Sequence of chain 1.B:
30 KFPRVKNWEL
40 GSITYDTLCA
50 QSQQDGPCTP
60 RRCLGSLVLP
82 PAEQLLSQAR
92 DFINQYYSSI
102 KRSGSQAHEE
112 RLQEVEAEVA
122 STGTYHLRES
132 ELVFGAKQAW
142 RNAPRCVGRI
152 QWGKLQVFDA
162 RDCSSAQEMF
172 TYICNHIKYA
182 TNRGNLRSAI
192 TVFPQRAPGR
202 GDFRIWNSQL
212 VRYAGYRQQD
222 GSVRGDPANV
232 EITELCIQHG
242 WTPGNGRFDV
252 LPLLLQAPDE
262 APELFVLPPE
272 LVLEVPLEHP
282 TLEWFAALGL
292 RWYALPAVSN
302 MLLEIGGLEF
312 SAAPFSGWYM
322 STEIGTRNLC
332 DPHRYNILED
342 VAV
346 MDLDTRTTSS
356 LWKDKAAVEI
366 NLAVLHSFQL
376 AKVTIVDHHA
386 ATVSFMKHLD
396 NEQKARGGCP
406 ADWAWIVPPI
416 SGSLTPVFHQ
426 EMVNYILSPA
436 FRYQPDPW

A protein and the small-molecule ligand that binds it are described below.
Small molecule (SMILES): NC(=[NH2+])NCCC[C@H](N)C(=O)O

Binding-site contacts:
Ligand atom CZ contacts residue GLU324 of chain 1.B at 3.9 Å.
Ligand atom OXT contacts residue TYR320 of chain 1.B at 2.7 Å (h-bond).
Ligand atom C contacts residue TYR320 of chain 1.B at 3.6 Å (hydrophobic).
Ligand atom C contacts residue GLU324 of chain 1.B at 4.0 Å.
Ligand atom OXT contacts residue ARG213 of chain 1.B at 3.8 Å.
Ligand atom CZ contacts residue TRP319 of chain 1.B at 4.3 Å (hydrophobic).
Ligand atom CD contacts residue HEM1 of chain 1.H at 4.1 Å.
Ligand atom NE contacts residue HEM1 of chain 1.H at 4.1 Å.
Ligand atom CZ contacts residue HEM1 of chain 1.H at 3.8 Å.
Ligand atom CB contacts residue GLU324 of chain 1.B at 3.2 Å.
Ligand atom CB contacts residue HEM1 of chain 1.H at 4.1 Å.
Ligand atom CB contacts residue GLN210 of chain 1.B at 3.4 Å.
Ligand atom O contacts residue ASN329 of chain 1.B at 2.9 Å (h-bond).
Ligand atom NE contacts residue GLU324 of chain 1.B at 3.1 Å (salt-bridge).
Ligand atom CZ contacts residue PRO297 of chain 1.B at 4.0 Å (hydrophobic).
Ligand atom N contacts residue GLU324 of chain 1.B at 2.8 Å (salt-bridge).
Ligand atom CG contacts residue GLU324 of chain 1.B at 3.5 Å.
Ligand atom CA contacts residue HEM1 of chain 1.H at 3.6 Å.
Ligand atom NH1 contacts residue GLU324 of chain 1.B at 3.4 Å (salt-bridge).
Ligand atom CG contacts residue HEM1 of chain 1.H at 3.5 Å.
Ligand atom C contacts residue ASN329 of chain 1.B at 3.9 Å.
Ligand atom NH2 contacts residue HEM1 of chain 1.H at 3.7 Å.
Ligand atom CD contacts residue GLU324 of chain 1.B at 3.9 Å.
Ligand atom CG contacts residue VAL299 of chain 1.B at 3.9 Å (hydrophobic).
Ligand atom C contacts residue GLN210 of chain 1.B at 3.4 Å.
Ligand atom NH1 contacts residue TRP319 of chain 1.B at 3.1 Å (h-bond).
Ligand atom OXT contacts residue TYR294 of chain 1.B at 3.7 Å.
Ligand atom O contacts residue TYR320 of chain 1.B at 3.6 Å.
Ligand atom N contacts residue HEM1 of chain 1.H at 2.9 Å (h-bond).
Ligand atom NE contacts residue PRO297 of chain 1.B at 4.3 Å.
Ligand atom CD contacts residue VAL299 of chain 1.B at 3.5 Å (hydrophobic).
Ligand atom NH2 contacts residue PRO297 of chain 1.B at 4.0 Å.
Ligand atom OXT contacts residue ASN329 of chain 1.B at 3.9 Å.
Ligand atom NH1 contacts residue PRO297 of chain 1.B at 3.8 Å.
Ligand atom NH2 contacts residue GLY318 of chain 1.B at 4.2 Å.
Ligand atom O contacts residue GLU324 of chain 1.B at 3.9 Å.
Ligand atom CA contacts residue GLN210 of chain 1.B at 3.5 Å.
Ligand atom OXT contacts residue GLN210 of chain 1.B at 2.7 Å (h-bond).
Ligand atom NH1 contacts residue HEM1 of chain 1.H at 3.5 Å.
Ligand atom CA contacts residue GLU324 of chain 1.B at 3.4 Å.